Sequence of chain 1.A:
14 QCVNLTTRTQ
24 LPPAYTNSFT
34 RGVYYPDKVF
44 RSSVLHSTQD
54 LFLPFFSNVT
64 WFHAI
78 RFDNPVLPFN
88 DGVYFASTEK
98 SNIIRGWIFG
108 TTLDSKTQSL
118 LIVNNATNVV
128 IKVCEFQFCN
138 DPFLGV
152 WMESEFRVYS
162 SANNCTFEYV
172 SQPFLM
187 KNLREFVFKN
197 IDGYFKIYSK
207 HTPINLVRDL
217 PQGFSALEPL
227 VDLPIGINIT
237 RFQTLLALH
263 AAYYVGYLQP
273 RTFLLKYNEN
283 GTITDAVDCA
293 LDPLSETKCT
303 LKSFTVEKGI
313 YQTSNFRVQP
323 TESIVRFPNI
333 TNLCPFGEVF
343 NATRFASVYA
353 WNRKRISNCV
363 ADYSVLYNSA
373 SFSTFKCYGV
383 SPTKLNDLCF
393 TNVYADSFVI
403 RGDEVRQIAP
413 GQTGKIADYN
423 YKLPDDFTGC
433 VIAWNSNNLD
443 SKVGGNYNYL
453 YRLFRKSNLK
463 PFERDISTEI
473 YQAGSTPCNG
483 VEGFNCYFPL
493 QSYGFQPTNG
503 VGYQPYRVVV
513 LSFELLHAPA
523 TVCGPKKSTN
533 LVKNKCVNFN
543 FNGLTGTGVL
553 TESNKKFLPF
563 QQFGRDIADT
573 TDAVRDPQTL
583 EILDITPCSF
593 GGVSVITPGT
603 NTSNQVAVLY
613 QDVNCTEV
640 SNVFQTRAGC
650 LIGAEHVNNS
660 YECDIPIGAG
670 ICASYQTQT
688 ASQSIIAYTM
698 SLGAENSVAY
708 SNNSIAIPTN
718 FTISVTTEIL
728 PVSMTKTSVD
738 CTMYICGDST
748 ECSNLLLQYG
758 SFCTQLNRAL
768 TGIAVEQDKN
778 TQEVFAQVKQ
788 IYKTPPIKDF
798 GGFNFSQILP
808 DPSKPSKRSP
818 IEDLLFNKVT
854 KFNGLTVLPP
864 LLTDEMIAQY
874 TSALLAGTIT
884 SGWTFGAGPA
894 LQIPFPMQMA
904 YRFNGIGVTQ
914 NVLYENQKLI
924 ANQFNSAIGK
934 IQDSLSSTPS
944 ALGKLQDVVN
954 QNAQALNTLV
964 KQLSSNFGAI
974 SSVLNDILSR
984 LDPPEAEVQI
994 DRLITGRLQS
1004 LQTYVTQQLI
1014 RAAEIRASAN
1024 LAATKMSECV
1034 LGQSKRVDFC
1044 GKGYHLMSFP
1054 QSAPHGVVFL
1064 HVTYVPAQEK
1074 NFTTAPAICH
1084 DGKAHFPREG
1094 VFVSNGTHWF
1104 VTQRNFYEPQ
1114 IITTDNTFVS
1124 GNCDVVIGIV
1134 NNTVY

Binding-site contacts:
Ligand atom O5 contacts residue VAL127 of chain 1.A at 3.4 Å.
Ligand atom C4 contacts residue ASN122 of chain 1.A at 4.3 Å.
Ligand atom C3 contacts residue ASN122 of chain 1.A at 3.8 Å.
Ligand atom C1 contacts residue THR124 of chain 1.A at 3.9 Å.
Ligand atom C8 contacts residue GLU169 of chain 1.A at 3.5 Å.
Ligand atom C7 contacts residue THR124 of chain 1.A at 3.8 Å.
Ligand atom C1 contacts residue VAL127 of chain 1.A at 4.3 Å (hydrophobic).
Ligand atom C1 contacts residue ASN122 of chain 1.A at 1.4 Å.
Ligand atom O3 contacts residue THR124 of chain 1.A at 4.0 Å.
Ligand atom C6 contacts residue VAL171 of chain 1.A at 4.1 Å (hydrophobic).
Ligand atom C5 contacts residue VAL171 of chain 1.A at 4.5 Å (hydrophobic).
Ligand atom N2 contacts residue ASN122 of chain 1.A at 2.9 Å (h-bond).
Ligand atom C2 contacts residue THR124 of chain 1.A at 3.6 Å.
Ligand atom O6 contacts residue GLU169 of chain 1.A at 4.1 Å.
Ligand atom C5 contacts residue ASN122 of chain 1.A at 3.7 Å.
Ligand atom C7 contacts residue MET153 of chain 1.A at 3.9 Å (hydrophobic).
Ligand atom O6 contacts residue VAL127 of chain 1.A at 4.4 Å.
Ligand atom O5 contacts residue ASN122 of chain 1.A at 2.4 Å (h-bond).
Ligand atom C4 contacts residue ASN125 of chain 1.A at 4.2 Å.
Ligand atom C6 contacts residue ASN125 of chain 1.A at 4.2 Å.
Ligand atom C6 contacts residue VAL127 of chain 1.A at 3.6 Å (hydrophobic).
Ligand atom O4 contacts residue ASN125 of chain 1.A at 4.2 Å.
Ligand atom C5 contacts residue ASN125 of chain 1.A at 3.4 Å.
Ligand atom N2 contacts residue THR124 of chain 1.A at 2.8 Å (h-bond).
Ligand atom C7 contacts residue VAL171 of chain 1.A at 4.4 Å (hydrophobic).
Ligand atom C5 contacts residue VAL127 of chain 1.A at 3.9 Å (hydrophobic).
Ligand atom C6 contacts residue GLU169 of chain 1.A at 3.9 Å.
Ligand atom C8 contacts residue THR124 of chain 1.A at 3.6 Å.
Ligand atom C3 contacts residue THR124 of chain 1.A at 3.6 Å.
Ligand atom O7 contacts residue ASN122 of chain 1.A at 4.0 Å.
Ligand atom C8 contacts residue MET153 of chain 1.A at 3.6 Å (hydrophobic).
Ligand atom C8 contacts residue VAL171 of chain 1.A at 3.8 Å (hydrophobic).
Ligand atom C8 contacts residue ALA123 of chain 1.A at 4.0 Å (hydrophobic).
Ligand atom C2 contacts residue ASN122 of chain 1.A at 2.5 Å.
Ligand atom O7 contacts residue MET153 of chain 1.A at 3.9 Å.
Ligand atom O7 contacts residue VAL171 of chain 1.A at 4.3 Å.
Ligand atom C1 contacts residue ASN125 of chain 1.A at 3.4 Å.
Ligand atom C3 contacts residue ASN125 of chain 1.A at 4.0 Å.
Ligand atom C7 contacts residue ASN122 of chain 1.A at 3.7 Å.
Ligand atom O5 contacts residue ASN125 of chain 1.A at 3.4 Å (h-bond).

A protein and the small-molecule ligand that binds it are described below.
Small molecule (SMILES): CC(=O)N[C@H]1[C@H](O[C@H]2[C@H](O)[C@@H](NC(C)=O)CO[C@@H]2CO)O[C@H](CO)[C@@H](O)[C@@H]1O